Sequence of chain 1.N:
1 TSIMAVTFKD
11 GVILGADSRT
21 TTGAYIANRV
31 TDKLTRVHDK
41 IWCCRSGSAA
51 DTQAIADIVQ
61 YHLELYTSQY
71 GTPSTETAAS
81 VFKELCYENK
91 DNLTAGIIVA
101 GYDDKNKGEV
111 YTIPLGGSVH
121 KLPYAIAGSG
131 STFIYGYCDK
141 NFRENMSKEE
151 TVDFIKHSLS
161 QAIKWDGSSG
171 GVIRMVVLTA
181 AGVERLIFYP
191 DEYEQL

Sequence of chain 1.H:
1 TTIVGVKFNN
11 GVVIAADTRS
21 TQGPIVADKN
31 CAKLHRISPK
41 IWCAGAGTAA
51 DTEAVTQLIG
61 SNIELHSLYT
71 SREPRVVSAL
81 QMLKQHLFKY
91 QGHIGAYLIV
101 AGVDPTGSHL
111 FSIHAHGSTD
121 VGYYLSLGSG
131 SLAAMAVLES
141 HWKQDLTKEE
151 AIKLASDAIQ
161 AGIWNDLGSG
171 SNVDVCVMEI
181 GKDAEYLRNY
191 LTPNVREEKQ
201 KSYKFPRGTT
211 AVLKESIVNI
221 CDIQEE

The protein below binds the small molecule below.
Small molecule (SMILES): CC(C)[C@H](NC(=O)[C@@H](NC(=O)[C@H](O)[C@@H](C(=O)O)C(C)C)C(C)C)C(=O)O

Binding-site contacts:
Ligand atom C7 contacts residue THR20 of chain 1.N at 3.7 Å.
Ligand atom O26 contacts residue THR22 of chain 1.N at 3.4 Å (h-bond).
Ligand atom O19 contacts residue ALA49 of chain 1.N at 3.2 Å (h-bond).
Ligand atom O27 contacts residue HIS114 of chain 1.H at 3.5 Å.
Ligand atom C23 contacts residue ALA49 of chain 1.N at 3.5 Å (hydrophobic).
Ligand atom C24 contacts residue HIS114 of chain 1.H at 3.3 Å.
Ligand atom C5 contacts residue LYS33 of chain 1.N at 3.7 Å.
Ligand atom C23 contacts residue SER48 of chain 1.N at 3.3 Å.
Ligand atom O3 contacts residue SER46 of chain 1.N at 3.0 Å.
Ligand atom C15 contacts residue THR21 of chain 1.N at 4.1 Å.
Ligand atom C4 contacts residue GLY47 of chain 1.N at 3.5 Å.
Ligand atom C1 contacts residue THR1 of chain 1.N at 1.3 Å.
Ligand atom O3 contacts residue GLY47 of chain 1.N at 2.8 Å (h-bond).
Ligand atom C24 contacts residue SER118 of chain 1.H at 3.2 Å.
Ligand atom C17 contacts residue THR21 of chain 1.N at 3.8 Å.
Ligand atom N20 contacts residue THR21 of chain 1.N at 4.0 Å.
Ligand atom C5 contacts residue THR1 of chain 1.N at 3.0 Å.
Ligand atom C23 contacts residue ALA50 of chain 1.N at 4.0 Å (hydrophobic).
Ligand atom C22 contacts residue SER118 of chain 1.H at 4.1 Å.
Ligand atom C22 contacts residue ALA49 of chain 1.N at 3.9 Å (hydrophobic).
Ligand atom C14 contacts residue THR21 of chain 1.N at 3.6 Å.
Ligand atom O19 contacts residue SER48 of chain 1.N at 3.5 Å.
Ligand atom O27 contacts residue SER118 of chain 1.H at 3.6 Å.
Ligand atom O10 contacts residue THR1 of chain 1.N at 3.0 Å (h-bond).
Ligand atom C1 contacts residue GLY47 of chain 1.N at 3.9 Å.
Ligand atom O12 contacts residue THR20 of chain 1.N at 3.3 Å.
Ligand atom C4 contacts residue THR1 of chain 1.N at 2.4 Å.
Ligand atom O26 contacts residue HIS114 of chain 1.H at 3.3 Å.
Ligand atom C24 contacts residue ALA50 of chain 1.N at 4.0 Å (hydrophobic).
Ligand atom C9 contacts residue THR1 of chain 1.N at 2.6 Å.
Ligand atom O12 contacts residue ARG19 of chain 1.N at 4.0 Å.
Ligand atom O3 contacts residue THR1 of chain 1.N at 2.3 Å (h-bond).
Ligand atom O19 contacts residue GLY47 of chain 1.N at 3.3 Å (h-bond).
Ligand atom C6 contacts residue THR1 of chain 1.N at 3.6 Å.
Ligand atom O12 contacts residue THR21 of chain 1.N at 3.0 Å (h-bond).
Ligand atom C1 contacts residue SER46 of chain 1.N at 4.0 Å.
Ligand atom C6 contacts residue ARG45 of chain 1.N at 3.5 Å.
Ligand atom N13 contacts residue GLY47 of chain 1.N at 3.7 Å.
Ligand atom O3 contacts residue ARG45 of chain 1.N at 4.0 Å.
Ligand atom C25 contacts residue HIS114 of chain 1.H at 3.3 Å.